Binding-site contacts:
Ligand atom O contacts residue ARG649 of chain 7.Q at 3.9 Å.
Ligand atom CG contacts residue ARG46 of chain 7.S at 3.9 Å.
Ligand atom C contacts residue ARG845 of chain 7.Q at 3.6 Å.
Ligand atom N contacts residue ASP618 of chain 7.Q at 3.9 Å.
Ligand atom CD contacts residue ARG46 of chain 7.S at 4.1 Å.
Ligand atom O contacts residue ARG845 of chain 7.Q at 3.8 Å.
Ligand atom CB contacts residue ARG649 of chain 7.Q at 4.1 Å.
Ligand atom N contacts residue TYR619 of chain 7.Q at 3.6 Å.
Ligand atom C contacts residue TYR619 of chain 7.Q at 3.1 Å (hydrophobic).
Ligand atom CD contacts residue ASP897 of chain 7.Q at 3.5 Å.
Ligand atom N contacts residue CYS621 of chain 7.Q at 2.8 Å (h-bond).
Ligand atom N contacts residue ARG649 of chain 7.Q at 4.1 Å.
Ligand atom CE1 contacts residue MET843 of chain 7.Q at 3.6 Å (hydrophobic).
Ligand atom O contacts residue TYR619 of chain 7.Q at 2.6 Å.
Ligand atom CD2 contacts residue GLU894 of chain 7.Q at 3.7 Å.
Ligand atom CB contacts residue TYR619 of chain 7.Q at 3.0 Å (hydrophobic).
Ligand atom N contacts residue ASN617 of chain 7.Q at 3.6 Å.
Ligand atom O contacts residue ALA857 of chain 7.Q at 4.0 Å.
Ligand atom CD contacts residue ASN617 of chain 7.Q at 3.2 Å.
Ligand atom CG contacts residue ASN617 of chain 7.Q at 4.1 Å.
Ligand atom CD2 contacts residue ARG845 of chain 7.Q at 3.5 Å.
Ligand atom CE1 contacts residue LEU620 of chain 7.Q at 3.5 Å (hydrophobic).
Ligand atom CD contacts residue PHE896 of chain 7.Q at 4.1 Å (hydrophobic).
Ligand atom CA contacts residue TYR619 of chain 7.Q at 3.8 Å (hydrophobic).
Ligand atom CE1 contacts residue LEU348 of chain 7.Q at 3.9 Å (hydrophobic).
Ligand atom CB contacts residue PHE896 of chain 7.Q at 3.3 Å (hydrophobic).
Ligand atom N contacts residue TYR619 of chain 7.Q at 3.5 Å (h-bond).
Ligand atom CA contacts residue ARG649 of chain 7.Q at 3.4 Å.
Ligand atom CB contacts residue ARG649 of chain 7.Q at 3.6 Å.
Ligand atom CB contacts residue ALA857 of chain 7.Q at 3.9 Å (hydrophobic).
Ligand atom CG contacts residue GLU894 of chain 7.Q at 3.9 Å.
Ligand atom CA contacts residue TYR619 of chain 7.Q at 3.9 Å (hydrophobic).
Ligand atom ND1 contacts residue LEU620 of chain 7.Q at 3.0 Å.
Ligand atom CB contacts residue GLU894 of chain 7.Q at 3.5 Å.
Ligand atom CG contacts residue TYR619 of chain 7.Q at 3.8 Å (hydrophobic).
Ligand atom CA contacts residue CYS621 of chain 7.Q at 3.7 Å (hydrophobic).
Ligand atom NE2 contacts residue GLU894 of chain 7.Q at 4.1 Å.
Ligand atom CG contacts residue PHE896 of chain 7.Q at 3.0 Å (hydrophobic).
Ligand atom CB contacts residue TYR619 of chain 7.Q at 3.8 Å (hydrophobic).
Ligand atom CD contacts residue CYS621 of chain 7.Q at 3.6 Å (hydrophobic).

Sequence of chain 7.Q:
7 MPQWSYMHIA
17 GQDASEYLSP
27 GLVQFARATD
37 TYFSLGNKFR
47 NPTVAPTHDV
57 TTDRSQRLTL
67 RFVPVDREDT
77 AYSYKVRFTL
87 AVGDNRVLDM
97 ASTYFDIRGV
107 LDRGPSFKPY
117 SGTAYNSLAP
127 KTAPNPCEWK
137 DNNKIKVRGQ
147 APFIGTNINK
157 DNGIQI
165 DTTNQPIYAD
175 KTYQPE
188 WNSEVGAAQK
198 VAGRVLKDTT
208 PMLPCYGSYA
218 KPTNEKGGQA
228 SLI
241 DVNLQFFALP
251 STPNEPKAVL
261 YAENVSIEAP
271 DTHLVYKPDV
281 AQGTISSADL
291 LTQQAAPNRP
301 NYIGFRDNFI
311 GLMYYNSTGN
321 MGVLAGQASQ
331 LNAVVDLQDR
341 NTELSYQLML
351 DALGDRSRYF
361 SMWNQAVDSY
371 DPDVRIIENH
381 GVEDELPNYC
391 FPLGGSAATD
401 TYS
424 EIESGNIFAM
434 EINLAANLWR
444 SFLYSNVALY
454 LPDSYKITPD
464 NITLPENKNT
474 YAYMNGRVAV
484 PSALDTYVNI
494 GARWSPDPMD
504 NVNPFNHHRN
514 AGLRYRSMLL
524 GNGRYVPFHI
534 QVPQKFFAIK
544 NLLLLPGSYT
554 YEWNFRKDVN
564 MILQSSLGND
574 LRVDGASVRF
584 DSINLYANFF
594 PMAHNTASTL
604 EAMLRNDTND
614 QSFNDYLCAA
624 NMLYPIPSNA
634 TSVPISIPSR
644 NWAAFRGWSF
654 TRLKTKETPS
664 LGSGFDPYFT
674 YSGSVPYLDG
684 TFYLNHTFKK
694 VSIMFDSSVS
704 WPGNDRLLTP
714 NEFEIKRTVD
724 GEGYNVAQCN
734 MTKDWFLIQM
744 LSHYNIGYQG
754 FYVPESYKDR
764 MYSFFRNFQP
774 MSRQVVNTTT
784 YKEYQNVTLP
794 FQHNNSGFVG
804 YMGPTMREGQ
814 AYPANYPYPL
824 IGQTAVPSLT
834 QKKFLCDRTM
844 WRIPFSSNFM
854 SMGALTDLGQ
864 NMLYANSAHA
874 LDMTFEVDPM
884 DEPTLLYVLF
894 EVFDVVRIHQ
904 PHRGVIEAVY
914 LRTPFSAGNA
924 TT

A protein and the small-molecule ligand that binds it are described below.
Small molecule (SMILES): NC(N)=NCCC[C@H](NC(=O)[C@@H]1CCCN1)C(=O)N[C@H](C=O)CC1=NC=NC1

Sequence of chain 7.S:
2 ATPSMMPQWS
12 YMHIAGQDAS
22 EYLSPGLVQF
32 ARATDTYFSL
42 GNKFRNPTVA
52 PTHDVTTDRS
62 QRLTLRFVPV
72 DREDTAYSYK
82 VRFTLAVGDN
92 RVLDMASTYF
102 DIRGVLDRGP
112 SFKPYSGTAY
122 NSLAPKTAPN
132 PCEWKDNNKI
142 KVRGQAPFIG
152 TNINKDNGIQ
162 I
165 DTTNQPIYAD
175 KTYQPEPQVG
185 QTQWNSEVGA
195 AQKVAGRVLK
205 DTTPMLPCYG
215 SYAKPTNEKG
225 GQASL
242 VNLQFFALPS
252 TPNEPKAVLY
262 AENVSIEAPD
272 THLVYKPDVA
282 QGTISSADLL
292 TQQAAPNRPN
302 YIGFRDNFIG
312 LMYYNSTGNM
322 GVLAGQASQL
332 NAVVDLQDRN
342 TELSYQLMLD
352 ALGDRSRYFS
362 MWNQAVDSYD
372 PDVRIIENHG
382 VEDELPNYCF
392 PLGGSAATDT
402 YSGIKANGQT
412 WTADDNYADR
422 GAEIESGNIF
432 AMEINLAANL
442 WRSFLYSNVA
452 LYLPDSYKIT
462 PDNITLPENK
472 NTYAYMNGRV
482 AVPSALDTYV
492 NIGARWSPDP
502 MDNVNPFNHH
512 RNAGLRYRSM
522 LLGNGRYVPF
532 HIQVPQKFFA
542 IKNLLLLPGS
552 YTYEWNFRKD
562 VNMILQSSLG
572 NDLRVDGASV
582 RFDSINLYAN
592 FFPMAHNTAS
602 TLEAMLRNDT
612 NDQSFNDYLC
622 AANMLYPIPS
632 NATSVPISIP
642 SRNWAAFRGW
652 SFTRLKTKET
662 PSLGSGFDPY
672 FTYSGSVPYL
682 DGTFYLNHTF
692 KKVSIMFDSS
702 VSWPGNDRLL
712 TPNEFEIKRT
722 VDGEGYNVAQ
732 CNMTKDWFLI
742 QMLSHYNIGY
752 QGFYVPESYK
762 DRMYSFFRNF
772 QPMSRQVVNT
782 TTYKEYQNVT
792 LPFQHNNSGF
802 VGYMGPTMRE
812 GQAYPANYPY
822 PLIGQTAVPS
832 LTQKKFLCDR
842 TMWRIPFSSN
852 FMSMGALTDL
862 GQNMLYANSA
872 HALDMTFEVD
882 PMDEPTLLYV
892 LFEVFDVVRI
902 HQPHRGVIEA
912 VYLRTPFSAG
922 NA